Binding-site contacts:
Ligand atom C02 contacts residue LYS54 of chain 1.A at 3.5 Å.
Ligand atom O14 contacts residue VAL85 of chain 1.A at 3.7 Å.
Ligand atom C17 contacts residue MET76 of chain 1.A at 3.0 Å (hydrophobic).
Ligand atom C11 contacts residue MET101 of chain 1.A at 3.5 Å (hydrophobic).
Ligand atom C08 contacts residue ASP165 of chain 1.A at 3.4 Å.
Ligand atom C01 contacts residue MET53 of chain 1.A at 3.6 Å (hydrophobic).
Ligand atom F23 contacts residue MET76 of chain 1.A at 3.2 Å.
Ligand atom C08 contacts residue LEU168 of chain 1.A at 3.5 Å (hydrophobic).
Ligand atom F26 contacts residue LEU138 of chain 1.A at 3.1 Å.
Ligand atom F26 contacts residue HIS145 of chain 1.A at 3.1 Å.
Ligand atom C17 contacts residue VAL85 of chain 1.A at 3.8 Å (hydrophobic).
Ligand atom O06 contacts residue MET101 of chain 1.A at 3.4 Å (h-bond).
Ligand atom C18 contacts residue MET76 of chain 1.A at 3.6 Å (hydrophobic).
Ligand atom C01 contacts residue ILE52 of chain 1.A at 3.3 Å (hydrophobic).
Ligand atom N16 contacts residue LEU87 of chain 1.A at 3.8 Å.
Ligand atom C18 contacts residue VAL85 of chain 1.A at 3.2 Å (hydrophobic).
Ligand atom N04 contacts residue LEU166 of chain 1.A at 3.5 Å.
Ligand atom C18 contacts residue LEU79 of chain 1.A at 3.7 Å (hydrophobic).
Ligand atom C21 contacts residue LEU79 of chain 1.A at 3.6 Å (hydrophobic).
Ligand atom C09 contacts residue ASP165 of chain 1.A at 2.9 Å.
Ligand atom C17 contacts residue LEU87 of chain 1.A at 3.5 Å (hydrophobic).
Ligand atom C12 contacts residue LEU87 of chain 1.A at 3.5 Å (hydrophobic).
Ligand atom F23 contacts residue VAL143 of chain 1.A at 3.3 Å.
Ligand atom F23 contacts residue SER170 of chain 1.A at 2.8 Å.
Ligand atom N03 contacts residue LEU166 of chain 1.A at 3.5 Å.
Ligand atom C10 contacts residue PHE171 of chain 1.A at 3.7 Å (hydrophobic).
Ligand atom C19 contacts residue VAL85 of chain 1.A at 3.2 Å (hydrophobic).
Ligand atom C21 contacts residue MET76 of chain 1.A at 3.5 Å (hydrophobic).
Ligand atom C09 contacts residue PHE171 of chain 1.A at 3.6 Å (hydrophobic).
Ligand atom O14 contacts residue ALA164 of chain 1.A at 3.4 Å.
Ligand atom C25 contacts residue LEU138 of chain 1.A at 3.6 Å (hydrophobic).
Ligand atom C12 contacts residue MET101 of chain 1.A at 3.5 Å (hydrophobic).
Ligand atom C01 contacts residue LYS54 of chain 1.A at 3.4 Å.
Ligand atom N03 contacts residue LYS54 of chain 1.A at 3.5 Å.
Ligand atom F26 contacts residue ALA164 of chain 1.A at 3.6 Å.
Ligand atom O14 contacts residue ASP165 of chain 1.A at 2.9 Å (salt-bridge).
Ligand atom N16 contacts residue PHE171 of chain 1.A at 3.4 Å.
Ligand atom C27 contacts residue ILE163 of chain 1.A at 3.4 Å (hydrophobic).
Ligand atom C13 contacts residue ASP165 of chain 1.A at 3.8 Å.
Ligand atom F26 contacts residue ILE163 of chain 1.A at 2.7 Å.

A protein and the small-molecule ligand that binds it are described below.
Small molecule (SMILES): Cc1nnc(N2CCC(C(=O)N3NCC[C@H]3c3cc(F)cc(F)c3)CC2)o1

Sequence of chain 1.A:
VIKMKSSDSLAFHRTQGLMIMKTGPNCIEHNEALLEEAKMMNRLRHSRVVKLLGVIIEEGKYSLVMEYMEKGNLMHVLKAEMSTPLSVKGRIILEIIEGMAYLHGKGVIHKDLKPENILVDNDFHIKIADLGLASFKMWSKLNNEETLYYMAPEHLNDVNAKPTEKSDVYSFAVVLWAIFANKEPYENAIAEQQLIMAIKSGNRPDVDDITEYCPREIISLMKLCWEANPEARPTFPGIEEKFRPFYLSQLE